Sequence of chain 1.K:
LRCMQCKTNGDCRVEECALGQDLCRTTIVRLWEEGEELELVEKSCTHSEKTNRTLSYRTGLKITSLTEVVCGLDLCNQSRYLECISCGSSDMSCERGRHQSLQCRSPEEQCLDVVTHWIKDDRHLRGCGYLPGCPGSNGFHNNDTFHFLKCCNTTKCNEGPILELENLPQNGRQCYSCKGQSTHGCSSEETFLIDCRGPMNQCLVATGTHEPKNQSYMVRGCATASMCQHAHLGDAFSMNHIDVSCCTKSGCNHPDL

This small molecule binds to this protein.
Small molecule (SMILES): CC(=O)N[C@@H]1[C@@H](O)[C@H](O)[C@@H](CO)O[C@H]1O

Binding-site contacts:
Ligand atom O5 contacts residue PRO154 of chain 1.K at 4.3 Å.
Ligand atom C5 contacts residue ASN172 of chain 1.K at 3.6 Å.
Ligand atom C4 contacts residue ASN172 of chain 1.K at 4.3 Å.
Ligand atom N2 contacts residue ASN172 of chain 1.K at 3.1 Å (h-bond).
Ligand atom C3 contacts residue ASN172 of chain 1.K at 3.9 Å.
Ligand atom C1 contacts residue ASN172 of chain 1.K at 1.4 Å.
Ligand atom C7 contacts residue ASN172 of chain 1.K at 4.2 Å.
Ligand atom C8 contacts residue ASN172 of chain 1.K at 4.2 Å.
Ligand atom O5 contacts residue ASN172 of chain 1.K at 2.3 Å (h-bond).
Ligand atom C2 contacts residue ASN172 of chain 1.K at 2.6 Å.